Sequence of chain 2.C:
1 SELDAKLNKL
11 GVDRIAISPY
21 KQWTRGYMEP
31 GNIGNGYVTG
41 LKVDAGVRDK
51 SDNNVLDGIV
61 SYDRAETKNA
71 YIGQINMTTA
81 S

Sequence of chain 2.A:
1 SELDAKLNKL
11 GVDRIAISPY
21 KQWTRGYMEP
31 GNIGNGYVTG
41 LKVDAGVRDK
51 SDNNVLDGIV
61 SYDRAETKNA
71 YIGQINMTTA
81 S

Sequence of chain 2.B:
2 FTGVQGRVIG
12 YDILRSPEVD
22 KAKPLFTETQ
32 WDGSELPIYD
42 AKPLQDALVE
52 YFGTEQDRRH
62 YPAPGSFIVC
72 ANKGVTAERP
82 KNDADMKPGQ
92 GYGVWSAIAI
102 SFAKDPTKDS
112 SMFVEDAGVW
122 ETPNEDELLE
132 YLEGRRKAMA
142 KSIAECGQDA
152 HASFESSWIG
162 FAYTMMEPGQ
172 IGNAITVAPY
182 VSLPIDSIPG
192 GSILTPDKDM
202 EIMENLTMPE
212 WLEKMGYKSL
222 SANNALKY

The protein below binds the small molecule below.
Small molecule (SMILES): COC(=O)[C@@H](N)Cc1c[nH]c[nH+]1

Binding-site contacts:
Ligand atom CE1 contacts residue ASP63 of chain 2.C at 3.3 Å.
Ligand atom CD2 contacts residue PHE114 of chain 2.B at 3.8 Å (hydrophobic).
Ligand atom CM contacts residue SER81 of chain 2.A at 3.8 Å.
Ligand atom OXT contacts residue ALA72 of chain 2.B at 3.9 Å.
Ligand atom N contacts residue PHE2 of chain 2.B at 3.6 Å (h-bond).
Ligand atom ND1 contacts residue TYR62 of chain 2.C at 4.0 Å.
Ligand atom O contacts residue PYR1 of chain 2.B at 4.0 Å.
Ligand atom N contacts residue PYR1 of chain 2.B at 1.3 Å.
Ligand atom NE2 contacts residue ASP63 of chain 2.C at 2.9 Å (salt-bridge).
Ligand atom CM contacts residue ALA72 of chain 2.B at 3.9 Å (hydrophobic).
Ligand atom CA contacts residue PHE114 of chain 2.B at 3.6 Å (hydrophobic).
Ligand atom CM contacts residue ALA80 of chain 2.A at 3.3 Å (hydrophobic).
Ligand atom CM contacts residue LYS74 of chain 2.B at 3.4 Å.
Ligand atom CB contacts residue PYR1 of chain 2.B at 3.5 Å.
Ligand atom CM contacts residue GLU116 of chain 2.B at 3.6 Å.
Ligand atom CD2 contacts residue PYR1 of chain 2.B at 4.0 Å.
Ligand atom NE2 contacts residue PHE2 of chain 2.B at 3.1 Å.
Ligand atom ND1 contacts residue SER81 of chain 2.A at 2.6 Å (h-bond).
Ligand atom O contacts residue VAL115 of chain 2.B at 3.4 Å.
Ligand atom CB contacts residue SER81 of chain 2.A at 3.2 Å.
Ligand atom OXT contacts residue GLU116 of chain 2.B at 3.2 Å (salt-bridge).
Ligand atom CA contacts residue SER81 of chain 2.A at 3.4 Å.
Ligand atom CG contacts residue SER81 of chain 2.A at 3.2 Å.
Ligand atom O contacts residue PHE114 of chain 2.B at 2.9 Å (h-bond).
Ligand atom O contacts residue GLU116 of chain 2.B at 3.1 Å (salt-bridge).
Ligand atom CB contacts residue LYS74 of chain 2.B at 4.1 Å.
Ligand atom ND1 contacts residue PHE2 of chain 2.B at 4.0 Å.
Ligand atom CD2 contacts residue PHE2 of chain 2.B at 3.6 Å (hydrophobic).
Ligand atom CE1 contacts residue SER81 of chain 2.A at 3.7 Å.
Ligand atom CE1 contacts residue PHE2 of chain 2.B at 3.4 Å (hydrophobic).
Ligand atom CM contacts residue ASN73 of chain 2.B at 3.7 Å.
Ligand atom CB contacts residue ILE59 of chain 2.C at 4.0 Å (hydrophobic).
Ligand atom C contacts residue GLU116 of chain 2.B at 4.0 Å.
Ligand atom CE1 contacts residue GLU66 of chain 2.C at 3.5 Å.
Ligand atom CG contacts residue PYR1 of chain 2.B at 3.6 Å.
Ligand atom CA contacts residue PYR1 of chain 2.B at 2.4 Å.
Ligand atom C contacts residue PHE114 of chain 2.B at 3.6 Å (hydrophobic).
Ligand atom C contacts residue PYR1 of chain 2.B at 3.5 Å.
Ligand atom CB contacts residue PHE114 of chain 2.B at 3.9 Å (hydrophobic).
Ligand atom N contacts residue PHE114 of chain 2.B at 2.8 Å (h-bond).